A small-molecule ligand and the protein it binds are described below.
Small molecule (SMILES): OC[C@@H]1O[C@@H](OC[C@@H]2O[C@@H](OC[C@@H]3O[C@@H](OC[C@@H]4O[C@@H](OC[C@@H]5O[C@@H](OC[C@@H]6O[C@@H](OC[C@@H]7O[C@@H](OC[C@@H]8O[C@@H](O)[C@H](O)[C@H]8O)[C@H](O)[C@H]7O)[C@H](O)[C@H]6O)[C@H](O)[C@H]5O)[C@H](O)[C@H]4O)[C@H](O)[C@H]3O)[C@H](O)[C@H]2O)[C@H](O)[C@H]1O

Binding-site contacts:
Ligand atom O4 contacts residue GLU304 of chain 1.A at 3.7 Å.
Ligand atom O5 contacts residue TRP126 of chain 1.A at 3.6 Å.
Ligand atom O4 contacts residue HIS422 of chain 1.A at 3.6 Å.
Ligand atom C1 contacts residue TYR300 of chain 1.A at 3.5 Å (hydrophobic).
Ligand atom C4 contacts residue TRP256 of chain 1.A at 3.4 Å (hydrophobic).
Ligand atom O4 contacts residue HIS54 of chain 1.A at 3.7 Å.
Ligand atom O2 contacts residue SER255 of chain 1.A at 2.3 Å (h-bond).
Ligand atom C3 contacts residue GLU73 of chain 1.A at 3.5 Å.
Ligand atom O3 contacts residue SER52 of chain 1.A at 3.2 Å (h-bond).
Ligand atom C3 contacts residue HIS71 of chain 1.A at 3.5 Å.
Ligand atom C1 contacts residue HIS422 of chain 1.A at 3.1 Å.
Ligand atom O2 contacts residue GLU73 of chain 1.A at 3.7 Å.
Ligand atom C2 contacts residue TYR156 of chain 1.A at 3.3 Å (hydrophobic).
Ligand atom C3 contacts residue SER70 of chain 1.A at 3.5 Å.
Ligand atom O2 contacts residue TYR300 of chain 1.A at 2.9 Å.
Ligand atom C2 contacts residue ASN230 of chain 1.A at 3.5 Å.
Ligand atom O3 contacts residue ASP55 of chain 1.A at 2.4 Å (salt-bridge).
Ligand atom O3 contacts residue SER70 of chain 1.A at 2.1 Å (h-bond).
Ligand atom C4 contacts residue TYR156 of chain 1.A at 3.3 Å (hydrophobic).
Ligand atom O2 contacts residue ASN230 of chain 1.A at 2.9 Å (h-bond).
Ligand atom O5 contacts residue LYS85 of chain 1.A at 3.5 Å (salt-bridge).
Ligand atom C2 contacts residue HIS71 of chain 1.A at 3.6 Å.
Ligand atom C5 contacts residue HIS422 of chain 1.A at 3.4 Å.
Ligand atom C1 contacts residue LEU326 of chain 1.A at 3.7 Å (hydrophobic).
Ligand atom O4 contacts residue TRP325 of chain 1.A at 3.4 Å.
Ligand atom C5 contacts residue TRP256 of chain 1.A at 3.1 Å (hydrophobic).
Ligand atom O3 contacts residue LYS85 of chain 1.A at 3.3 Å (salt-bridge).
Ligand atom C2 contacts residue GLU73 of chain 1.A at 3.7 Å.
Ligand atom O3 contacts residue GLU73 of chain 1.A at 2.3 Å (salt-bridge).
Ligand atom O2 contacts residue GLU304 of chain 1.A at 3.7 Å.
Ligand atom C5 contacts residue HIS71 of chain 1.A at 3.7 Å.
Ligand atom O2 contacts residue HIS71 of chain 1.A at 3.5 Å (h-bond).
Ligand atom O2 contacts residue TRP256 of chain 1.A at 3.7 Å.
Ligand atom C1 contacts residue TYR156 of chain 1.A at 3.6 Å (hydrophobic).
Ligand atom C3 contacts residue ASP55 of chain 1.A at 3.0 Å.
Ligand atom C1 contacts residue HIS71 of chain 1.A at 3.0 Å.
Ligand atom C5 contacts residue HIS54 of chain 1.A at 3.4 Å.
Ligand atom C4 contacts residue LYS85 of chain 1.A at 3.7 Å.
Ligand atom C3 contacts residue SER52 of chain 1.A at 3.4 Å.
Ligand atom C4 contacts residue HIS71 of chain 1.A at 3.6 Å.

Sequence of chain 1.A:
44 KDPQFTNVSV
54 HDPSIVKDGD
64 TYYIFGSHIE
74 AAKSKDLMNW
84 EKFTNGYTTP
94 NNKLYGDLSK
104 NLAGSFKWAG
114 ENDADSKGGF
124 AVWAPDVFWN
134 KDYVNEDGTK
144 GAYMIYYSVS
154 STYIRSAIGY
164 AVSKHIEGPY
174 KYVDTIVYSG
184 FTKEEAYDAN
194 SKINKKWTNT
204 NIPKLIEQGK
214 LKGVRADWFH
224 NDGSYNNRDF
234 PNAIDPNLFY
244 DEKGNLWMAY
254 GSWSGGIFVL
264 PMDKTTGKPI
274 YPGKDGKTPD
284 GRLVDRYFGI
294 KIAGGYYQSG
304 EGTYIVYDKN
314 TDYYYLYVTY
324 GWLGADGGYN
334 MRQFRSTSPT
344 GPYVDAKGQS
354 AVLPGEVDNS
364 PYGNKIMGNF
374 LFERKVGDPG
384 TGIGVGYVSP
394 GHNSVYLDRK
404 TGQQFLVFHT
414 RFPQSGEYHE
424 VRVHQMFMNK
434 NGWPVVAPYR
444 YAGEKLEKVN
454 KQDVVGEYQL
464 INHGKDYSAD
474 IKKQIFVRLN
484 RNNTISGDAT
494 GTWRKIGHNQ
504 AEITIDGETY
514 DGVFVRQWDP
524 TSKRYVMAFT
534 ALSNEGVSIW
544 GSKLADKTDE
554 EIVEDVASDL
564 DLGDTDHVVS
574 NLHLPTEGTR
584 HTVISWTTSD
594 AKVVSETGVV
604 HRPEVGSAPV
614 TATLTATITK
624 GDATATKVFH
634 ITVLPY